Sequence of chain 1.C:
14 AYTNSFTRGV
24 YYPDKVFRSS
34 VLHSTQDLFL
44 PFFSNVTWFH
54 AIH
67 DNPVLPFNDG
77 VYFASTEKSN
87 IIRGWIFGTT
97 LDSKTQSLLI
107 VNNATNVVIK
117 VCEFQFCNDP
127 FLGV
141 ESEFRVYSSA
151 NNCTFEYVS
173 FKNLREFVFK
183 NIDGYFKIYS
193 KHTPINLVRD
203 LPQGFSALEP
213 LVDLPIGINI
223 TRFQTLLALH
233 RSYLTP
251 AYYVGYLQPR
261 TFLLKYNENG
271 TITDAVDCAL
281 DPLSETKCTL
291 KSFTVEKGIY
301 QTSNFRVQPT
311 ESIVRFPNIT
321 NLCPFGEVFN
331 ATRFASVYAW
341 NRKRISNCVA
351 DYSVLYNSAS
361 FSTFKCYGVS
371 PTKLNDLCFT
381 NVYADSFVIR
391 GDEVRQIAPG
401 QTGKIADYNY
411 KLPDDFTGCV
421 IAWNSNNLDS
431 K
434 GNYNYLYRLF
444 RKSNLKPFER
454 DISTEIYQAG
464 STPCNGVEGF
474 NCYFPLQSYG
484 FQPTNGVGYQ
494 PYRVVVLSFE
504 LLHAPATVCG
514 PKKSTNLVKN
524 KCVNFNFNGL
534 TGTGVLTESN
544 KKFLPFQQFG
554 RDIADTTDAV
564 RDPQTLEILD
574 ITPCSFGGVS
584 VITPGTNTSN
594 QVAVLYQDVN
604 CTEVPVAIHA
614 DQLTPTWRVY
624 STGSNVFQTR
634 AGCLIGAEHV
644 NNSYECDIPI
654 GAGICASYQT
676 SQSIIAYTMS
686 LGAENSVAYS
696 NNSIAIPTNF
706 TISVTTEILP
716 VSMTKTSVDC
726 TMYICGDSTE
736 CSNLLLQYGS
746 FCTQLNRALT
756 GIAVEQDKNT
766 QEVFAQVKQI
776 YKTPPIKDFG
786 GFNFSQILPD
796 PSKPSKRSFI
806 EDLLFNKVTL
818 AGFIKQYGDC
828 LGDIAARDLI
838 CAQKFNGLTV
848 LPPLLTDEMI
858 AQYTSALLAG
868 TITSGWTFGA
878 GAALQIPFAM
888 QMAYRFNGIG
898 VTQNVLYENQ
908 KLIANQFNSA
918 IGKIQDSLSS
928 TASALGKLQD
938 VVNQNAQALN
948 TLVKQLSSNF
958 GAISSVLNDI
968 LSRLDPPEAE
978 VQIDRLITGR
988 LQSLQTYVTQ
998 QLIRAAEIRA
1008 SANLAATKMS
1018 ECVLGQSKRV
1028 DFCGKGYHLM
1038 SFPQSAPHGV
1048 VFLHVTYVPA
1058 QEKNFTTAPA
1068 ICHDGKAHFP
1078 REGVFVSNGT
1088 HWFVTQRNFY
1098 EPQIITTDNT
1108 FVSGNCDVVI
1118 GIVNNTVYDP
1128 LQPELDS

This small molecule binds to this protein.
Small molecule (SMILES): CC(=O)N[C@@H]1[C@@H](O)[C@H](O)[C@@H](CO)O[C@H]1O

Binding-site contacts:
Ligand atom C1 contacts residue ASN603 of chain 1.C at 1.4 Å.
Ligand atom C7 contacts residue ASN603 of chain 1.C at 3.9 Å.
Ligand atom C4 contacts residue ASN603 of chain 1.C at 4.2 Å.
Ligand atom C3 contacts residue ASN603 of chain 1.C at 3.8 Å.
Ligand atom C1 contacts residue THR605 of chain 1.C at 4.4 Å.
Ligand atom C2 contacts residue ASN603 of chain 1.C at 2.5 Å.
Ligand atom N2 contacts residue ASN603 of chain 1.C at 2.9 Å (h-bond).
Ligand atom C5 contacts residue ASN603 of chain 1.C at 3.7 Å.
Ligand atom C8 contacts residue ASN603 of chain 1.C at 4.5 Å.
Ligand atom O7 contacts residue ASN603 of chain 1.C at 4.4 Å.
Ligand atom C8 contacts residue GLN631 of chain 1.C at 3.5 Å.
Ligand atom O5 contacts residue THR605 of chain 1.C at 3.8 Å.
Ligand atom O5 contacts residue ASN603 of chain 1.C at 2.4 Å (h-bond).